A protein and the small-molecule ligand that binds it are described below.
Small molecule (SMILES): CC(=O)N[C@@H]1[C@@H](O)[C@H](O)[C@@H](CO)O[C@H]1O

Binding-site contacts:
Ligand atom N2 contacts residue ASN331 of chain 1.A at 2.9 Å (h-bond).
Ligand atom C3 contacts residue GLN580 of chain 1.A at 4.2 Å.
Ligand atom C6 contacts residue PRO579 of chain 1.A at 3.8 Å (hydrophobic).
Ligand atom C7 contacts residue ASN331 of chain 1.A at 3.7 Å.
Ligand atom C4 contacts residue GLN580 of chain 1.A at 3.2 Å.
Ligand atom C6 contacts residue GLN580 of chain 1.A at 3.9 Å.
Ligand atom O4 contacts residue GLN580 of chain 1.A at 3.8 Å.
Ligand atom O5 contacts residue GLN580 of chain 1.A at 4.2 Å.
Ligand atom C1 contacts residue ASN331 of chain 1.A at 1.4 Å.
Ligand atom O5 contacts residue ASN331 of chain 1.A at 2.4 Å (h-bond).
Ligand atom C5 contacts residue GLN580 of chain 1.A at 4.0 Å.
Ligand atom C2 contacts residue GLN580 of chain 1.A at 4.4 Å.
Ligand atom C4 contacts residue ASN331 of chain 1.A at 4.2 Å.
Ligand atom O3 contacts residue GLN580 of chain 1.A at 4.2 Å.
Ligand atom C3 contacts residue ASN331 of chain 1.A at 3.8 Å.
Ligand atom O6 contacts residue GLN580 of chain 1.A at 3.5 Å (h-bond).
Ligand atom O6 contacts residue PRO579 of chain 1.A at 2.5 Å (h-bond).
Ligand atom C5 contacts residue ASN331 of chain 1.A at 3.7 Å.
Ligand atom C2 contacts residue ASN331 of chain 1.A at 2.5 Å.
Ligand atom O7 contacts residue ASN331 of chain 1.A at 4.0 Å.

Sequence of chain 1.A:
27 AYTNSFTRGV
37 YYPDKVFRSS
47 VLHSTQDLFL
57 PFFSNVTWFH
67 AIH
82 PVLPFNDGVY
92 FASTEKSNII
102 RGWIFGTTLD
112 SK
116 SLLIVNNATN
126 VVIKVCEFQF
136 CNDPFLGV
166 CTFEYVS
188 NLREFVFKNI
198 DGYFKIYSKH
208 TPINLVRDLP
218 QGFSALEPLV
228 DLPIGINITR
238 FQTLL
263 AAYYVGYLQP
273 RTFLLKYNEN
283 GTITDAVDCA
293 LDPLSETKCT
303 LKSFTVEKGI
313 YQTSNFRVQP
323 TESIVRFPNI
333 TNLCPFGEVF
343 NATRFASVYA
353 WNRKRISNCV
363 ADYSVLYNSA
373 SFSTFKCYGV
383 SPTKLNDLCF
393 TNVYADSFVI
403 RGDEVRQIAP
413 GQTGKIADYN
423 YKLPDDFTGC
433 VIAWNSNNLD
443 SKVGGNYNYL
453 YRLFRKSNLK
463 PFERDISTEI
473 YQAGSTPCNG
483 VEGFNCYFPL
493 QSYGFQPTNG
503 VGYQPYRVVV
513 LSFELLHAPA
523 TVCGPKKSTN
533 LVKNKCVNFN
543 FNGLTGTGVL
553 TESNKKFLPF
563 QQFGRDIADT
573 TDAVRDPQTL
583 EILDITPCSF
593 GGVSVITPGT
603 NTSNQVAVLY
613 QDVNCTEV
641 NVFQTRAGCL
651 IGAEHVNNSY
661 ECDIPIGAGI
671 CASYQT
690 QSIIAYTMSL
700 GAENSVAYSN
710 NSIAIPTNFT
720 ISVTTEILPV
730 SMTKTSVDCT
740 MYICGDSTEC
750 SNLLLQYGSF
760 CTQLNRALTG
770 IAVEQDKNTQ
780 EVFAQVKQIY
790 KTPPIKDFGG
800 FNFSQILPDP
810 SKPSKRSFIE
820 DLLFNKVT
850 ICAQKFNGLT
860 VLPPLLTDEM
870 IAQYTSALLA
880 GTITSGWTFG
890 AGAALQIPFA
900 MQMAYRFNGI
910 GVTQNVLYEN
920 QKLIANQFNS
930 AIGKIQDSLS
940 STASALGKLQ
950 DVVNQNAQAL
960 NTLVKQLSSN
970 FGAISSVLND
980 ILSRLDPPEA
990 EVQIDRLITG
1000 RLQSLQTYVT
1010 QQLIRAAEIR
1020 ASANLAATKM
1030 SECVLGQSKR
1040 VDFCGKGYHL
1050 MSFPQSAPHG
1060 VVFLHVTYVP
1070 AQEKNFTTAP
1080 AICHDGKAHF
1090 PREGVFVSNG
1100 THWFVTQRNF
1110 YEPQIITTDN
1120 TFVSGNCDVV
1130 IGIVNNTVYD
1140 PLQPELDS